Sequence of chain 1.C:
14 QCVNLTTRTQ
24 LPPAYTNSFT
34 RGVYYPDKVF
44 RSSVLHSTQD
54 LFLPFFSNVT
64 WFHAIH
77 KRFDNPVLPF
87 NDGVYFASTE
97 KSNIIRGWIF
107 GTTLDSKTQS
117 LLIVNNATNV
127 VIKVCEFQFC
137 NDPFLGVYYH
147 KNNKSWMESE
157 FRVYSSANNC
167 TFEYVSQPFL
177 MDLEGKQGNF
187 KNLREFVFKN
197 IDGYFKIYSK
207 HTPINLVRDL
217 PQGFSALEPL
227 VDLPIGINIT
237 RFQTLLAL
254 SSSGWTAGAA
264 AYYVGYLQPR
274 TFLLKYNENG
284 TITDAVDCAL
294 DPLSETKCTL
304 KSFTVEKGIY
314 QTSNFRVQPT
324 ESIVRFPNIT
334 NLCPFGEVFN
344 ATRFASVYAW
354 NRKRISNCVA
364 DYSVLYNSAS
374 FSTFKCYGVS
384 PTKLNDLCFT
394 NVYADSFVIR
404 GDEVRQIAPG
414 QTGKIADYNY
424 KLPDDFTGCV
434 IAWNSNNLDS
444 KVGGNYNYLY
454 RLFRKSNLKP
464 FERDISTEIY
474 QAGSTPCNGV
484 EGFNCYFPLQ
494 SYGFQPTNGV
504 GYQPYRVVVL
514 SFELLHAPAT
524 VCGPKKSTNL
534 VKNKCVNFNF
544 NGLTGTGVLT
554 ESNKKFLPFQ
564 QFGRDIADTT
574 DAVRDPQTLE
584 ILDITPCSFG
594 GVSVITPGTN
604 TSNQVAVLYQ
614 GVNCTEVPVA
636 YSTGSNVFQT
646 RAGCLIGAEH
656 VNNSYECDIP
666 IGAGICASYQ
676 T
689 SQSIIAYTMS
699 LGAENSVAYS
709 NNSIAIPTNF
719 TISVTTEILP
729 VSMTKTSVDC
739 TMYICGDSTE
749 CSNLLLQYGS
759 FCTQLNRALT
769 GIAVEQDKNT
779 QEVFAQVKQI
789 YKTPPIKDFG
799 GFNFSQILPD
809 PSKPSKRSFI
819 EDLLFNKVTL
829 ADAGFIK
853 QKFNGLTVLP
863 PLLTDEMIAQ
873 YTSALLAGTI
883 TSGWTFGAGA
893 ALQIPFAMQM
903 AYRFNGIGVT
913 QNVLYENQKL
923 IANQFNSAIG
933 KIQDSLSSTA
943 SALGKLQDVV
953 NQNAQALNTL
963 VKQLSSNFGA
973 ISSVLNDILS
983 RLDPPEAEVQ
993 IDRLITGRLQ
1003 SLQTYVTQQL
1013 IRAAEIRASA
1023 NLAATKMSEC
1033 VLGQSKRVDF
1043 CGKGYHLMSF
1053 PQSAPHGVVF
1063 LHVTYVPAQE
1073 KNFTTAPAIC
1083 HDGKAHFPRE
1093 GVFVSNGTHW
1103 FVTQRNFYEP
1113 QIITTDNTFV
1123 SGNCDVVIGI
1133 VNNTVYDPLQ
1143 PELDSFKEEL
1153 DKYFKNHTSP

A small-molecule ligand and the protein it binds are described below.
Small molecule (SMILES): CC(=O)N[C@@H]1[C@@H](O)[C@H](O)[C@@H](CO)O[C@H]1O

Binding-site contacts:
Ligand atom C8 contacts residue ASN343 of chain 1.C at 3.3 Å.
Ligand atom C7 contacts residue VAL367 of chain 1.C at 3.8 Å (hydrophobic).
Ligand atom N2 contacts residue ASN343 of chain 1.C at 3.1 Å (h-bond).
Ligand atom O7 contacts residue VAL367 of chain 1.C at 3.2 Å.
Ligand atom C8 contacts residue PHE374 of chain 1.C at 3.6 Å (hydrophobic).
Ligand atom O7 contacts residue ASN343 of chain 1.C at 3.4 Å (h-bond).
Ligand atom C2 contacts residue ASN343 of chain 1.C at 4.0 Å.
Ligand atom C7 contacts residue ASN343 of chain 1.C at 3.3 Å.
Ligand atom O3 contacts residue SER373 of chain 1.C at 3.7 Å.
Ligand atom C8 contacts residue VAL367 of chain 1.C at 4.4 Å (hydrophobic).
Ligand atom C8 contacts residue LEU368 of chain 1.C at 4.2 Å (hydrophobic).
Ligand atom C1 contacts residue ASN343 of chain 1.C at 3.4 Å.